Sequence of chain 1.A:
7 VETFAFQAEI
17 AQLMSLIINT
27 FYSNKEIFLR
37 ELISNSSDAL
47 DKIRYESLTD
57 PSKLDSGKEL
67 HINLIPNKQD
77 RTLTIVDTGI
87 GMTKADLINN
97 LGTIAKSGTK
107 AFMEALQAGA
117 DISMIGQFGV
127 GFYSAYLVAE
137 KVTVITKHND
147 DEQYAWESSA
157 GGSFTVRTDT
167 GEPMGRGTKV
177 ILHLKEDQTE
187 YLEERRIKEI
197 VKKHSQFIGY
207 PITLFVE

This small molecule binds to this protein.
Small molecule (SMILES): Oc1ccc2c(-c3cc(Br)c(O)cc3O)noc2c1

Binding-site contacts:
Ligand atom C9 contacts residue MET88 of chain 1.A at 3.5 Å (hydrophobic).
Ligand atom O3 contacts residue ALA45 of chain 1.A at 3.1 Å.
Ligand atom C7 contacts residue THR174 of chain 1.A at 3.9 Å.
Ligand atom N1 contacts residue ALA45 of chain 1.A at 3.6 Å.
Ligand atom C12 contacts residue ASN41 of chain 1.A at 3.8 Å.
Ligand atom C8 contacts residue MET88 of chain 1.A at 3.9 Å (hydrophobic).
Ligand atom N1 contacts residue THR174 of chain 1.A at 3.1 Å (h-bond).
Ligand atom C12 contacts residue THR174 of chain 1.A at 4.0 Å.
Ligand atom C4 contacts residue ILE86 of chain 1.A at 3.8 Å (hydrophobic).
Ligand atom C6 contacts residue LYS48 of chain 1.A at 3.7 Å.
Ligand atom C13 contacts residue THR174 of chain 1.A at 3.9 Å.
Ligand atom BR1 contacts residue PHE128 of chain 1.A at 3.3 Å.
Ligand atom BR1 contacts residue ASN41 of chain 1.A at 3.9 Å.
Ligand atom N1 contacts residue MET88 of chain 1.A at 3.9 Å.
Ligand atom C11 contacts residue ASN41 of chain 1.A at 3.6 Å.
Ligand atom C3 contacts residue MET88 of chain 1.A at 3.6 Å (hydrophobic).
Ligand atom O4 contacts residue ASN41 of chain 1.A at 3.7 Å.
Ligand atom O4 contacts residue VAL176 of chain 1.A at 3.4 Å.
Ligand atom C5 contacts residue GLY87 of chain 1.A at 3.6 Å.
Ligand atom O4 contacts residue LEU38 of chain 1.A at 3.8 Å.
Ligand atom C7 contacts residue ALA45 of chain 1.A at 3.8 Å (hydrophobic).
Ligand atom N1 contacts residue GLY87 of chain 1.A at 3.8 Å.
Ligand atom C4 contacts residue MET88 of chain 1.A at 3.4 Å (hydrophobic).
Ligand atom C12 contacts residue SER42 of chain 1.A at 3.9 Å.
Ligand atom C5 contacts residue MET88 of chain 1.A at 3.8 Å (hydrophobic).
Ligand atom O3 contacts residue ASP83 of chain 1.A at 2.7 Å (salt-bridge).
Ligand atom C8 contacts residue THR174 of chain 1.A at 4.0 Å.
Ligand atom O2 contacts residue MET88 of chain 1.A at 3.6 Å.
Ligand atom C13 contacts residue ASP83 of chain 1.A at 3.5 Å.
Ligand atom O2 contacts residue GLY87 of chain 1.A at 3.1 Å (h-bond).
Ligand atom O3 contacts residue ASN41 of chain 1.A at 3.9 Å.
Ligand atom O3 contacts residue THR174 of chain 1.A at 3.8 Å.
Ligand atom C5 contacts residue ILE86 of chain 1.A at 3.5 Å (hydrophobic).
Ligand atom C12 contacts residue ASP83 of chain 1.A at 3.5 Å.
Ligand atom O1 contacts residue LYS48 of chain 1.A at 3.0 Å (salt-bridge).
Ligand atom C7 contacts residue MET88 of chain 1.A at 3.8 Å (hydrophobic).
Ligand atom O2 contacts residue ALA45 of chain 1.A at 3.8 Å.
Ligand atom O2 contacts residue ILE86 of chain 1.A at 3.5 Å.
Ligand atom O3 contacts residue SER42 of chain 1.A at 3.8 Å.
Ligand atom C4 contacts residue GLY87 of chain 1.A at 3.6 Å.